Sequence of chain 1.B:
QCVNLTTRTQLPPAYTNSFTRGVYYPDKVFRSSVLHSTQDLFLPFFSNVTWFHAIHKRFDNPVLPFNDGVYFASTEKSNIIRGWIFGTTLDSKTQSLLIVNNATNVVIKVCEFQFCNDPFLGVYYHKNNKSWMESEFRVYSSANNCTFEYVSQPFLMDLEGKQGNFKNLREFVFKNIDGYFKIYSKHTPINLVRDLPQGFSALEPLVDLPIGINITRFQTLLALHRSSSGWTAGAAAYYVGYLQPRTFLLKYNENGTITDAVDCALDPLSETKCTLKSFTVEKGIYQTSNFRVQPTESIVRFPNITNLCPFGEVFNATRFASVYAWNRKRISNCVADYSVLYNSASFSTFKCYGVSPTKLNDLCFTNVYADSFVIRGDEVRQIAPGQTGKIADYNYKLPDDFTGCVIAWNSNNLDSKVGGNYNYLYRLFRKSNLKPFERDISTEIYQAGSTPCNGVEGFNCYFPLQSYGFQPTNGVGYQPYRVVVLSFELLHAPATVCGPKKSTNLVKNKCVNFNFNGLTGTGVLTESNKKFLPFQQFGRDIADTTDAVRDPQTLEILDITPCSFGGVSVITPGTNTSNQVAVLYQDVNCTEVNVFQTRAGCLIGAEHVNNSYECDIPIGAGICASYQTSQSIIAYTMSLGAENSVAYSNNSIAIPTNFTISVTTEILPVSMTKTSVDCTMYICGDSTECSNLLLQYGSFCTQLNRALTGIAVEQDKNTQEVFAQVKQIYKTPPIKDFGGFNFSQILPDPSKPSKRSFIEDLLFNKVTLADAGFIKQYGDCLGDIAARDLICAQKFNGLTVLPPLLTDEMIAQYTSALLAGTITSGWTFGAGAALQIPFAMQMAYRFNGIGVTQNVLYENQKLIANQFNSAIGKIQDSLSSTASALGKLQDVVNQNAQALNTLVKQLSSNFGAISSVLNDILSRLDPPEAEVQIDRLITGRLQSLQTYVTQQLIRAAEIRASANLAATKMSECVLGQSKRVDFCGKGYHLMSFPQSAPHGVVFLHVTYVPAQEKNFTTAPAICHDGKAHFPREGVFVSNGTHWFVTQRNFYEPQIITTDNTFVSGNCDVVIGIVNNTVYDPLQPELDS

This protein binds this small molecule.
Small molecule (SMILES): CC(=O)N[C@@H]1[C@@H](O)[C@H](O)[C@@H](CO)O[C@H]1O

Binding-site contacts:
Ligand atom C7 contacts residue ASN282 of chain 1.B at 3.2 Å.
Ligand atom C1 contacts residue ASN282 of chain 1.B at 1.4 Å.
Ligand atom O7 contacts residue GLU281 of chain 1.B at 3.2 Å.
Ligand atom O5 contacts residue ASN282 of chain 1.B at 2.4 Å (h-bond).
Ligand atom C5 contacts residue ASN282 of chain 1.B at 3.7 Å.
Ligand atom N2 contacts residue ASN282 of chain 1.B at 2.9 Å (h-bond).
Ligand atom C4 contacts residue ASN282 of chain 1.B at 4.3 Å.
Ligand atom C7 contacts residue GLU281 of chain 1.B at 4.2 Å.
Ligand atom C2 contacts residue ASN282 of chain 1.B at 2.5 Å.
Ligand atom O7 contacts residue ASN282 of chain 1.B at 2.9 Å (h-bond).
Ligand atom C3 contacts residue ASN282 of chain 1.B at 3.8 Å.